This protein binds this small molecule.
Small molecule (SMILES): CC(=O)N[C@@H]1[C@@H](O)[C@H](O)[C@@H](CO)O[C@H]1O

Binding-site contacts:
Ligand atom C7 contacts residue ASN169 of chain 1.O at 3.5 Å.
Ligand atom N2 contacts residue ASN169 of chain 1.O at 2.8 Å (h-bond).
Ligand atom C2 contacts residue ASN169 of chain 1.O at 2.4 Å.
Ligand atom C3 contacts residue ASN169 of chain 1.O at 3.8 Å.
Ligand atom C5 contacts residue ASN169 of chain 1.O at 3.7 Å.
Ligand atom C1 contacts residue ASN169 of chain 1.O at 1.4 Å.
Ligand atom O7 contacts residue ASN169 of chain 1.O at 3.7 Å.
Ligand atom C4 contacts residue ASN169 of chain 1.O at 4.2 Å.
Ligand atom O5 contacts residue ASN169 of chain 1.O at 2.4 Å (h-bond).

Sequence of chain 1.O:
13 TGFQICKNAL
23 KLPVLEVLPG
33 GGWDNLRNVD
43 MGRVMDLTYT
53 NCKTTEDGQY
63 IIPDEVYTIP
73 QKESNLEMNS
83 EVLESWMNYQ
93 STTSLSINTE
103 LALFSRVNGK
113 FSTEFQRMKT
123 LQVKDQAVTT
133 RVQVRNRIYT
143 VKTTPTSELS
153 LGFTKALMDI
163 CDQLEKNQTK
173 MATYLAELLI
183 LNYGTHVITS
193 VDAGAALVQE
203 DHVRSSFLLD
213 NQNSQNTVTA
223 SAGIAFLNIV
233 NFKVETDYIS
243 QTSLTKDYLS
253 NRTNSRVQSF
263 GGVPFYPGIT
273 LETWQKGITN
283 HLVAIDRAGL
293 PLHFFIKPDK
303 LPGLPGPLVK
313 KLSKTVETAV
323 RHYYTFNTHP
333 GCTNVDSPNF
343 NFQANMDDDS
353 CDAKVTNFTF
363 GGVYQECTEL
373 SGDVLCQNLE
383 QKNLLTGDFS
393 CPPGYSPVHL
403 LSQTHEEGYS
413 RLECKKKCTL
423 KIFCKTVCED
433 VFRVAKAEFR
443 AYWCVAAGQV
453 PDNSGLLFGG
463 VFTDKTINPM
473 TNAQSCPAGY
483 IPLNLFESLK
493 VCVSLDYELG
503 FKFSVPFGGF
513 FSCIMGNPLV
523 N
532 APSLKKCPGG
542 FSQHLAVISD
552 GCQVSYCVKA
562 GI